Binding-site contacts:
Ligand atom C1 contacts residue SER356 of chain 1.C at 3.6 Å.
Ligand atom O5 contacts residue NAG1 of chain 1.O at 4.1 Å.
Ligand atom C3 contacts residue NAG1 of chain 1.O at 3.5 Å.
Ligand atom C1 contacts residue NAG1 of chain 1.O at 3.1 Å.
Ligand atom O5 contacts residue SER356 of chain 1.C at 3.5 Å.
Ligand atom C5 contacts residue ASN354 of chain 1.C at 3.7 Å.
Ligand atom C7 contacts residue ASN354 of chain 1.C at 3.9 Å.
Ligand atom C5 contacts residue NAG1 of chain 1.O at 4.1 Å.
Ligand atom O6 contacts residue NAG2 of chain 1.O at 4.0 Å.
Ligand atom C6 contacts residue SER356 of chain 1.C at 4.0 Å.
Ligand atom C4 contacts residue NAG1 of chain 1.O at 4.4 Å.
Ligand atom N2 contacts residue ASN354 of chain 1.C at 2.9 Å (h-bond).
Ligand atom C8 contacts residue NAG1 of chain 1.P at 3.5 Å.
Ligand atom O7 contacts residue NAG2 of chain 1.O at 4.3 Å.
Ligand atom C2 contacts residue ASN354 of chain 1.C at 2.4 Å.
Ligand atom O4 contacts residue NAG1 of chain 1.O at 3.8 Å.
Ligand atom O5 contacts residue ASN354 of chain 1.C at 2.4 Å (h-bond).
Ligand atom C5 contacts residue SER356 of chain 1.C at 3.9 Å.
Ligand atom O7 contacts residue NAG1 of chain 1.O at 2.5 Å (h-bond).
Ligand atom C1 contacts residue ASN354 of chain 1.C at 1.4 Å.
Ligand atom N2 contacts residue NAG1 of chain 1.O at 3.4 Å (h-bond).
Ligand atom C8 contacts residue ARG386 of chain 1.C at 4.4 Å.
Ligand atom C4 contacts residue ASN354 of chain 1.C at 4.2 Å.
Ligand atom C2 contacts residue NAG1 of chain 1.O at 3.5 Å.
Ligand atom O7 contacts residue NAG1 of chain 1.P at 4.4 Å.
Ligand atom C6 contacts residue NAG2 of chain 1.O at 4.3 Å.
Ligand atom C3 contacts residue ASN354 of chain 1.C at 3.8 Å.
Ligand atom C7 contacts residue NAG1 of chain 1.O at 3.0 Å.
Ligand atom C8 contacts residue NAG1 of chain 1.O at 4.1 Å.

Sequence of chain 1.C:
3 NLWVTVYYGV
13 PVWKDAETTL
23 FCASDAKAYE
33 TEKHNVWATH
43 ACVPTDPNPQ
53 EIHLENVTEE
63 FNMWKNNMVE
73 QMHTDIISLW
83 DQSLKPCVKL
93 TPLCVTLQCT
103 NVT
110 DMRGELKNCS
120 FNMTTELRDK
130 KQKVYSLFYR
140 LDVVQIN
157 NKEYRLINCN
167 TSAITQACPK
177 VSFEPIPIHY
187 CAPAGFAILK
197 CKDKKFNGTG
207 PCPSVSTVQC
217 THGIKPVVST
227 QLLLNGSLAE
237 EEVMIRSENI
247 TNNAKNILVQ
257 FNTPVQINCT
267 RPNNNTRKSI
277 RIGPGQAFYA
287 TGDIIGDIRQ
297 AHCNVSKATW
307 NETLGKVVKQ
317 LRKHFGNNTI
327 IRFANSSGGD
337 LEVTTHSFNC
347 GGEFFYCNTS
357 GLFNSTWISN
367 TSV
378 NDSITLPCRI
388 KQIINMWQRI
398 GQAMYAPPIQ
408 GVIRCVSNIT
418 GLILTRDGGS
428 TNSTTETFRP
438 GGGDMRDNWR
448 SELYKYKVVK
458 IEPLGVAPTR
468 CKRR

This protein binds this small molecule.
Small molecule (SMILES): CC(=O)N[C@H]1[C@H](O[C@H]2[C@H](O)[C@@H](NC(C)=O)CO[C@@H]2CO)O[C@H](CO)[C@@H](O)[C@@H]1O